Binding-site contacts:
Ligand atom O3' contacts residue ASP258 of chain 1.A at 2.5 Å (salt-bridge).
Ligand atom O6 contacts residue GLY307 of chain 1.A at 3.4 Å.
Ligand atom P contacts residue TYR305 of chain 1.A at 3.8 Å.
Ligand atom O2P contacts residue TYR305 of chain 1.A at 2.5 Å (h-bond).
Ligand atom N3 contacts residue CYS225 of chain 1.A at 3.6 Å (h-bond).
Ligand atom C4' contacts residue ASP258 of chain 1.A at 3.4 Å.
Ligand atom O2' contacts residue ASP258 of chain 1.A at 2.3 Å (salt-bridge).
Ligand atom C3' contacts residue ASP258 of chain 1.A at 3.4 Å.
Ligand atom O2P contacts residue GLY282 of chain 1.A at 3.1 Å (h-bond).
Ligand atom O3' contacts residue SER77 of chain 1.A at 2.6 Å (h-bond).
Ligand atom P contacts residue SER223 of chain 1.A at 3.6 Å.
Ligand atom O2' contacts residue ARG216 of chain 1.A at 3.2 Å (salt-bridge).
Ligand atom N7 contacts residue MET308 of chain 1.A at 3.1 Å (h-bond).
Ligand atom N1 contacts residue GLN339 of chain 1.A at 3.4 Å (h-bond).
Ligand atom O5' contacts residue GLY222 of chain 1.A at 3.4 Å.
Ligand atom O1P contacts residue GLY222 of chain 1.A at 3.5 Å.
Ligand atom O3P contacts residue GLY281 of chain 1.A at 3.0 Å (h-bond).
Ligand atom O3P contacts residue GLY282 of chain 1.A at 3.4 Å (h-bond).
Ligand atom O1P contacts residue GLY260 of chain 1.A at 3.0 Å (h-bond).
Ligand atom C5' contacts residue TYR305 of chain 1.A at 3.6 Å (hydrophobic).
Ligand atom O6 contacts residue GLY340 of chain 1.A at 3.8 Å.
Ligand atom C2 contacts residue THR227 of chain 1.A at 3.6 Å.
Ligand atom O2' contacts residue ASN197 of chain 1.A at 3.6 Å.
Ligand atom C2' contacts residue ARG216 of chain 1.A at 3.4 Å.
Ligand atom C5 contacts residue MET308 of chain 1.A at 3.7 Å (hydrophobic).
Ligand atom N7 contacts residue ILE224 of chain 1.A at 3.4 Å.
Ligand atom O3' contacts residue MET279 of chain 1.A at 3.5 Å (h-bond).
Ligand atom O6 contacts residue MET308 of chain 1.A at 3.1 Å (h-bond).
Ligand atom C2 contacts residue CYS225 of chain 1.A at 3.2 Å (hydrophobic).
Ligand atom C8 contacts residue MET79 of chain 1.A at 3.4 Å (hydrophobic).
Ligand atom N7 contacts residue GLY307 of chain 1.A at 3.2 Å.
Ligand atom C2' contacts residue ASP258 of chain 1.A at 3.5 Å.
Ligand atom O1P contacts residue SER223 of chain 1.A at 3.0 Å (h-bond).
Ligand atom O5' contacts residue GLY259 of chain 1.A at 3.5 Å.
Ligand atom C8 contacts residue ILE224 of chain 1.A at 3.4 Å (hydrophobic).
Ligand atom C6 contacts residue GLY309 of chain 1.A at 3.4 Å.
Ligand atom O6 contacts residue GLY309 of chain 1.A at 2.4 Å (h-bond).
Ligand atom O2P contacts residue SER223 of chain 1.A at 2.7 Å (h-bond).
Ligand atom C3' contacts residue SER77 of chain 1.A at 3.3 Å.
Ligand atom O3' contacts residue ARG216 of chain 1.A at 3.2 Å (salt-bridge).

Sequence of chain 1.A:
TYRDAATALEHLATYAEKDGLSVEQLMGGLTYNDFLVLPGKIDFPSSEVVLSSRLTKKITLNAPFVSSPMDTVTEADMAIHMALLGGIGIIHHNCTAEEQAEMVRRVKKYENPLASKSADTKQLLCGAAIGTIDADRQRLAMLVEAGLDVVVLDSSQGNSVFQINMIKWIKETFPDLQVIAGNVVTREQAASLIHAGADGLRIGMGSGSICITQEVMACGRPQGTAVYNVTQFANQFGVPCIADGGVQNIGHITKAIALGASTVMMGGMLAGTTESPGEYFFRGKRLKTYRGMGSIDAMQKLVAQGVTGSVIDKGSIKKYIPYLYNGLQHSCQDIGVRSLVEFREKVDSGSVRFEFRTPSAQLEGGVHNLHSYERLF

A small-molecule ligand and the protein it binds are described below.
Small molecule (SMILES): O=c1[nH]cnc2c1ncn2[C@@H]1O[C@H](COP(=O)(O)O)[C@@H](O)[C@H]1O